Binding-site contacts:
Ligand atom O3 contacts residue NAG1 of chain 1.V at 4.0 Å.
Ligand atom N2 contacts residue ASN709 of chain 1.C at 3.2 Å (h-bond).
Ligand atom C8 contacts residue ASN709 of chain 1.C at 3.8 Å.
Ligand atom O4 contacts residue NAG1 of chain 1.V at 4.5 Å.
Ligand atom O7 contacts residue ASN709 of chain 1.C at 2.6 Å (h-bond).
Ligand atom O7 contacts residue NAG1 of chain 1.V at 2.6 Å (h-bond).
Ligand atom C2 contacts residue NAG1 of chain 1.V at 3.5 Å.
Ligand atom C7 contacts residue NAG1 of chain 1.V at 3.7 Å.
Ligand atom C5 contacts residue NAG1 of chain 1.V at 4.1 Å.
Ligand atom O6 contacts residue ASN709 of chain 1.C at 4.2 Å.
Ligand atom C1 contacts residue ASN709 of chain 1.C at 3.1 Å.
Ligand atom C3 contacts residue NAG1 of chain 1.V at 3.9 Å.
Ligand atom C7 contacts residue ASN709 of chain 1.C at 2.9 Å.
Ligand atom C2 contacts residue ASN709 of chain 1.C at 3.3 Å.
Ligand atom O5 contacts residue SER708 of chain 1.C at 3.9 Å.
Ligand atom N2 contacts residue NAG1 of chain 1.V at 4.3 Å.
Ligand atom C5 contacts residue ASN709 of chain 1.C at 4.4 Å.
Ligand atom C1 contacts residue SER708 of chain 1.C at 4.0 Å.
Ligand atom C4 contacts residue NAG1 of chain 1.V at 3.5 Å.
Ligand atom C8 contacts residue NAG1 of chain 1.V at 4.4 Å.
Ligand atom C6 contacts residue NAG1 of chain 1.V at 4.0 Å.
Ligand atom O5 contacts residue NAG1 of chain 1.V at 3.6 Å.
Ligand atom O6 contacts residue NAG1 of chain 1.V at 2.8 Å (h-bond).
Ligand atom C1 contacts residue NAG1 of chain 1.V at 4.0 Å.
Ligand atom O5 contacts residue ASN709 of chain 1.C at 3.1 Å (h-bond).

Sequence of chain 1.C:
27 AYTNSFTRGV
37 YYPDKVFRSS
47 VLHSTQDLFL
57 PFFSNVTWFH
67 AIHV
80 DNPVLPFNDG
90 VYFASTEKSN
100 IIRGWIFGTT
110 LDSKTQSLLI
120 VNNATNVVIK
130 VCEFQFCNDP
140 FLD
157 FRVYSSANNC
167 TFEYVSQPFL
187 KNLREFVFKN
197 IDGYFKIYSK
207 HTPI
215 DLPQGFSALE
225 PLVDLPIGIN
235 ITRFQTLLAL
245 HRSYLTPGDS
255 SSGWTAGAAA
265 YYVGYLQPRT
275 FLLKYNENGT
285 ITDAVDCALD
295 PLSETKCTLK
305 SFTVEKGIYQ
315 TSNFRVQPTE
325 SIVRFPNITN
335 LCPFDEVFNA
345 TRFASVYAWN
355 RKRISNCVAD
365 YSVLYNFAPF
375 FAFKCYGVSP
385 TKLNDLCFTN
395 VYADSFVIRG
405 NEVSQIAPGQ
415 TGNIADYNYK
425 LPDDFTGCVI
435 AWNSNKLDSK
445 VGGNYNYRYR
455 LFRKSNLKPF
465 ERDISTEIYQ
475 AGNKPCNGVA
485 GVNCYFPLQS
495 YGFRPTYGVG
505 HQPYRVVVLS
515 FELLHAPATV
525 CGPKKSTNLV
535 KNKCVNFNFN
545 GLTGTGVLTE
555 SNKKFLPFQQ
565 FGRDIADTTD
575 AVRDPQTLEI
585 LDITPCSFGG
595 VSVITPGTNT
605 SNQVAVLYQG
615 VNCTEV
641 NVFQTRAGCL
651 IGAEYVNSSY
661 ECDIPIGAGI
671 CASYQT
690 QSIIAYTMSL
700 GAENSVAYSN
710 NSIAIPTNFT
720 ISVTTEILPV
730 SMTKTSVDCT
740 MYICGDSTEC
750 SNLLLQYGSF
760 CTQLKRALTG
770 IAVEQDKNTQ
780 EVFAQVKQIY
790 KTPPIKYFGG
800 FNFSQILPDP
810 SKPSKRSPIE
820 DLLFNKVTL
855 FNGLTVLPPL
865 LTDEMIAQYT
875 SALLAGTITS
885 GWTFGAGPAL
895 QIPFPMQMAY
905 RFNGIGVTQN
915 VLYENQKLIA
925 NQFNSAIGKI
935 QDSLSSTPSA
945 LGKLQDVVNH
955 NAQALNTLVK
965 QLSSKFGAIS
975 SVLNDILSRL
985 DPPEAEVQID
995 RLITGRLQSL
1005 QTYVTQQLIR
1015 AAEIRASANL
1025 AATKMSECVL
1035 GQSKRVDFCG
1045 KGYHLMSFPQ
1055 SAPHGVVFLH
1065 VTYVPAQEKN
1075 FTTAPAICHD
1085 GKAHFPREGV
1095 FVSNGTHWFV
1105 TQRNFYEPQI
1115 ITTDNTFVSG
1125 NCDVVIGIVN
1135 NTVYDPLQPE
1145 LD

The small molecule below binds the protein below.
Small molecule (SMILES): CC(=O)N[C@@H]1[C@@H](O)[C@H](O)[C@@H](CO)O[C@H]1O